This protein binds this small molecule.
Small molecule (SMILES): Nc1ccn([C@@H]2O[C@H](CO)[C@@H](O)[C@H]2O)c(=O)n1

Sequence of chain 1.A:
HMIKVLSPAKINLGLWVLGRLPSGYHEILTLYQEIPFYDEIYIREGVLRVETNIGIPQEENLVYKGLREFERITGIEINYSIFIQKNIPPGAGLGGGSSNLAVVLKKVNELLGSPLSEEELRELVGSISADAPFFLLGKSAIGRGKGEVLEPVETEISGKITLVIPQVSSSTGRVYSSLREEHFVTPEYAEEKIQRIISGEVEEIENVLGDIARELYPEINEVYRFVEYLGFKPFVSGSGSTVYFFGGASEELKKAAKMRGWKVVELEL

Binding-site contacts:
Ligand atom O3' contacts residue TYR27 of chain 1.A at 4.1 Å.
Ligand atom O4' contacts residue TYR178 of chain 1.A at 3.8 Å.
Ligand atom N4 contacts residue TYR178 of chain 1.A at 4.0 Å.
Ligand atom C2 contacts residue TYR27 of chain 1.A at 3.8 Å (hydrophobic).
Ligand atom O2 contacts residue HIS28 of chain 1.A at 2.8 Å (h-bond).
Ligand atom C1' contacts residue THR174 of chain 1.A at 4.4 Å.
Ligand atom C4' contacts residue THR174 of chain 1.A at 4.3 Å.
Ligand atom C4' contacts residue GLY175 of chain 1.A at 3.9 Å.
Ligand atom O4' contacts residue GLY175 of chain 1.A at 3.8 Å.
Ligand atom C4 contacts residue LYS148 of chain 1.A at 4.1 Å.
Ligand atom C6 contacts residue TYR27 of chain 1.A at 4.0 Å (hydrophobic).
Ligand atom C3' contacts residue TYR27 of chain 1.A at 3.7 Å (hydrophobic).
Ligand atom C4' contacts residue SO41 of chain 1.G at 3.8 Å.
Ligand atom N1 contacts residue TYR27 of chain 1.A at 3.8 Å.
Ligand atom C4 contacts residue TYR27 of chain 1.A at 4.0 Å (hydrophobic).
Ligand atom O2 contacts residue GLY26 of chain 1.A at 3.9 Å.
Ligand atom O2 contacts residue TYR178 of chain 1.A at 3.5 Å.
Ligand atom C6 contacts residue TYR178 of chain 1.A at 3.7 Å (hydrophobic).
Ligand atom N3 contacts residue TYR178 of chain 1.A at 3.8 Å.
Ligand atom C5 contacts residue TYR178 of chain 1.A at 3.9 Å (hydrophobic).
Ligand atom O2' contacts residue GLY175 of chain 1.A at 4.0 Å.
Ligand atom O4' contacts residue THR174 of chain 1.A at 3.4 Å.
Ligand atom C5 contacts residue LYS148 of chain 1.A at 4.3 Å.
Ligand atom N1 contacts residue TYR178 of chain 1.A at 3.5 Å.
Ligand atom C2 contacts residue TYR178 of chain 1.A at 3.7 Å (hydrophobic).
Ligand atom N3 contacts residue TYR27 of chain 1.A at 3.9 Å.
Ligand atom C5 contacts residue TYR27 of chain 1.A at 4.1 Å (hydrophobic).
Ligand atom N4 contacts residue LYS148 of chain 1.A at 3.0 Å (salt-bridge).
Ligand atom N4 contacts residue HIS28 of chain 1.A at 3.1 Å (h-bond).
Ligand atom N4 contacts residue ILE30 of chain 1.A at 4.1 Å.
Ligand atom C4 contacts residue HIS28 of chain 1.A at 3.8 Å.
Ligand atom O5' contacts residue THR174 of chain 1.A at 4.3 Å.
Ligand atom C5' contacts residue SO41 of chain 1.G at 3.6 Å.
Ligand atom C4 contacts residue TYR178 of chain 1.A at 3.9 Å (hydrophobic).
Ligand atom N3 contacts residue HIS28 of chain 1.A at 3.0 Å (h-bond).
Ligand atom C2 contacts residue HIS28 of chain 1.A at 3.6 Å.
Ligand atom C1' contacts residue TYR178 of chain 1.A at 3.6 Å (hydrophobic).
Ligand atom O2 contacts residue TYR27 of chain 1.A at 3.4 Å.
Ligand atom C5' contacts residue THR174 of chain 1.A at 4.1 Å.
Ligand atom C2' contacts residue TYR27 of chain 1.A at 3.9 Å (hydrophobic).